Binding-site contacts:
Ligand atom O4 contacts residue PHE50 of chain 1.E at 4.0 Å.
Ligand atom O9 contacts residue LYS42 of chain 1.D at 3.4 Å.
Ligand atom C11 contacts residue GLN253 of chain 1.D at 3.4 Å.
Ligand atom O6 contacts residue LYS42 of chain 1.D at 3.1 Å (salt-bridge).
Ligand atom C6 contacts residue ASN247 of chain 1.D at 4.0 Å.
Ligand atom O1B contacts residue SER251 of chain 1.D at 2.7 Å (h-bond).
Ligand atom C6 contacts residue LYS42 of chain 1.D at 3.2 Å.
Ligand atom O1B contacts residue ASN247 of chain 1.D at 4.1 Å.
Ligand atom C10 contacts residue PHE50 of chain 1.E at 4.0 Å (hydrophobic).
Ligand atom C5 contacts residue SER43 of chain 1.D at 3.6 Å.
Ligand atom O1B contacts residue SER249 of chain 1.D at 3.9 Å.
Ligand atom O4 contacts residue ASN106 of chain 1.D at 3.1 Å (h-bond).
Ligand atom C8 contacts residue SER249 of chain 1.D at 4.1 Å.
Ligand atom C10 contacts residue ASN247 of chain 1.D at 3.7 Å.
Ligand atom O9 contacts residue SER43 of chain 1.D at 2.8 Å (h-bond).
Ligand atom C4 contacts residue SER43 of chain 1.D at 3.5 Å.
Ligand atom N5 contacts residue ASN247 of chain 1.D at 2.9 Å (h-bond).
Ligand atom O10 contacts residue LEU37 of chain 1.D at 3.4 Å.
Ligand atom C11 contacts residue LEU37 of chain 1.D at 3.9 Å (hydrophobic).
Ligand atom C1 contacts residue SER249 of chain 1.D at 3.7 Å.
Ligand atom C9 contacts residue GLN253 of chain 1.D at 3.9 Å.
Ligand atom O1A contacts residue ASN247 of chain 1.D at 3.8 Å.
Ligand atom C1 contacts residue SER251 of chain 1.D at 3.3 Å.
Ligand atom O8 contacts residue SER43 of chain 1.D at 3.2 Å (h-bond).
Ligand atom C5 contacts residue ASN247 of chain 1.D at 3.8 Å.
Ligand atom N5 contacts residue GLN253 of chain 1.D at 3.4 Å (h-bond).
Ligand atom C11 contacts residue ASN247 of chain 1.D at 3.6 Å.
Ligand atom C9 contacts residue SER43 of chain 1.D at 3.7 Å.
Ligand atom C10 contacts residue LEU37 of chain 1.D at 4.1 Å (hydrophobic).
Ligand atom C3 contacts residue SER43 of chain 1.D at 3.9 Å.
Ligand atom C4 contacts residue ASN247 of chain 1.D at 3.6 Å.
Ligand atom O4 contacts residue ASN247 of chain 1.D at 3.9 Å.
Ligand atom O7 contacts residue LEU37 of chain 1.D at 3.4 Å.
Ligand atom C7 contacts residue GLN253 of chain 1.D at 3.5 Å.
Ligand atom C6 contacts residue GLN253 of chain 1.D at 3.8 Å.
Ligand atom O1A contacts residue SER249 of chain 1.D at 2.7 Å (h-bond).
Ligand atom O1A contacts residue SER251 of chain 1.D at 3.3 Å (h-bond).
Ligand atom C11 contacts residue PHE50 of chain 1.E at 3.5 Å (hydrophobic).
Ligand atom C10 contacts residue GLN253 of chain 1.D at 3.5 Å.
Ligand atom C6 contacts residue SER43 of chain 1.D at 4.0 Å.

Sequence of chain 1.E:
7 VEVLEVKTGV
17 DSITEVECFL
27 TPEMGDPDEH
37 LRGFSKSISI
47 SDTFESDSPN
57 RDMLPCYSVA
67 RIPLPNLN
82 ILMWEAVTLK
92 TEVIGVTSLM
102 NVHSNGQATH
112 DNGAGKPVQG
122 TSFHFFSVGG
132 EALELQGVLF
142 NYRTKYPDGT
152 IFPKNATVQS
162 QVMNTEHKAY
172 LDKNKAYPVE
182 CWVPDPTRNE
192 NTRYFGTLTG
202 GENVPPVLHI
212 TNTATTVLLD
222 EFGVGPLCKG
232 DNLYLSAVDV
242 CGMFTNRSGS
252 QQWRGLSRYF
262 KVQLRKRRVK

Sequence of chain 1.D:
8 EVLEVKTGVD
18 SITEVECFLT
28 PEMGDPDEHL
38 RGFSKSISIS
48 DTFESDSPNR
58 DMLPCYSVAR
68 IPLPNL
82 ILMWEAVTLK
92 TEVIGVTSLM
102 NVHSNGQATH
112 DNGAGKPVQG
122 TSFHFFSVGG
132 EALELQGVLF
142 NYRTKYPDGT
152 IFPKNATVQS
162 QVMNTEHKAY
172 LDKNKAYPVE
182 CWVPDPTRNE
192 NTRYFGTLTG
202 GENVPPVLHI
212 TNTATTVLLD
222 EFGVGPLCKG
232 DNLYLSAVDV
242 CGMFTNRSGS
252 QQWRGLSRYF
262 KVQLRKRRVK

This protein binds this small molecule.
Small molecule (SMILES): CC(=O)N[C@H]1[C@H](O[C@@H]2[C@H](O[C@]3(C(=O)O)C[C@H](O)[C@@H](NC(C)=O)[C@H]([C@H](O)[C@H](O)CO)O3)[C@@H](O)[C@H](O[C@H]3[C@H](O)[C@@H](O)[C@H](O)O[C@@H]3CO)O[C@@H]2CO)O[C@H](CO)[C@H](O)[C@@H]1O